Binding-site contacts:
Ligand atom O4 contacts residue ASP86 of chain 1.B at 2.6 Å (salt-bridge).
Ligand atom O6 contacts residue SER28 of chain 1.B at 4.1 Å.
Ligand atom O3 contacts residue ARG48 of chain 1.B at 3.1 Å (salt-bridge).
Ligand atom C3 contacts residue TRP52 of chain 1.B at 4.4 Å (hydrophobic).
Ligand atom O6 contacts residue VAL89 of chain 1.B at 3.2 Å (h-bond).
Ligand atom C3 contacts residue ARG48 of chain 1.B at 4.2 Å.
Ligand atom O3 contacts residue ASN26 of chain 1.B at 4.3 Å.
Ligand atom C6 contacts residue GLY88 of chain 1.B at 3.9 Å.
Ligand atom O2 contacts residue ASN26 of chain 1.B at 3.0 Å (h-bond).
Ligand atom C6 contacts residue HIS87 of chain 1.B at 3.8 Å.
Ligand atom O2 contacts residue ASP29 of chain 1.B at 3.4 Å (salt-bridge).
Ligand atom O2 contacts residue SER28 of chain 1.B at 3.5 Å (h-bond).
Ligand atom C6 contacts residue ASP86 of chain 1.B at 3.3 Å.
Ligand atom C4 contacts residue ASP86 of chain 1.B at 3.5 Å.
Ligand atom C3 contacts residue ASN26 of chain 1.B at 4.2 Å.
Ligand atom C2 contacts residue TRP52 of chain 1.B at 3.9 Å (hydrophobic).
Ligand atom O3 contacts residue TRP52 of chain 1.B at 3.7 Å.
Ligand atom C2 contacts residue ASN26 of chain 1.B at 4.1 Å.
Ligand atom O3 contacts residue THR50 of chain 1.B at 3.7 Å.
Ligand atom O6 contacts residue GLY88 of chain 1.B at 3.0 Å.
Ligand atom C1 contacts residue TRP52 of chain 1.B at 4.1 Å (hydrophobic).
Ligand atom C6 contacts residue TRP52 of chain 1.B at 3.8 Å (hydrophobic).
Ligand atom C5 contacts residue TRP52 of chain 1.B at 3.6 Å (hydrophobic).
Ligand atom O5 contacts residue TRP52 of chain 1.B at 4.1 Å.
Ligand atom O5 contacts residue TRP52 of chain 1.B at 4.1 Å.
Ligand atom C3 contacts residue ASP29 of chain 1.B at 3.5 Å.
Ligand atom C5 contacts residue TRP52 of chain 1.B at 4.3 Å (hydrophobic).
Ligand atom O3 contacts residue ASP29 of chain 1.B at 2.7 Å (salt-bridge).
Ligand atom C4 contacts residue VAL89 of chain 1.B at 4.5 Å (hydrophobic).
Ligand atom C3 contacts residue TRP52 of chain 1.B at 4.1 Å (hydrophobic).
Ligand atom C6 contacts residue TRP52 of chain 1.B at 4.0 Å (hydrophobic).
Ligand atom C8 contacts residue TRP52 of chain 1.B at 3.6 Å (hydrophobic).
Ligand atom O6 contacts residue TRP52 of chain 1.B at 3.4 Å.
Ligand atom C6 contacts residue SER28 of chain 1.B at 4.3 Å.
Ligand atom C4 contacts residue ARG48 of chain 1.B at 4.1 Å.
Ligand atom C5 contacts residue ASP86 of chain 1.B at 4.0 Å.
Ligand atom C2 contacts residue ASP29 of chain 1.B at 4.1 Å.
Ligand atom O6 contacts residue ASP86 of chain 1.B at 2.8 Å (salt-bridge).
Ligand atom C4 contacts residue TRP52 of chain 1.B at 3.7 Å (hydrophobic).
Ligand atom O4 contacts residue ARG48 of chain 1.B at 3.0 Å (salt-bridge).

The protein below binds the small molecule below.
Small molecule (SMILES): CC(=O)N[C@@H]1[C@@H](O)[C@H](O[C@@H]2O[C@H](CO)[C@H](O)[C@H](O)[C@H]2O)[C@@H](CO)O[C@H]1O

Sequence of chain 1.B:
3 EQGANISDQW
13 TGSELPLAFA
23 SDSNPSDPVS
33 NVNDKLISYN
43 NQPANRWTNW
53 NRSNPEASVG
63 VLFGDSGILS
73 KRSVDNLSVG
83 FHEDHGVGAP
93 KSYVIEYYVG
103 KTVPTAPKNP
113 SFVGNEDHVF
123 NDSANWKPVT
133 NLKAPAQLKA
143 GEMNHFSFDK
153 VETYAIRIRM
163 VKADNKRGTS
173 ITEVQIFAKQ